Binding-site contacts:
Ligand atom C1 contacts residue ASP465 of chain 1.B at 4.1 Å.
Ligand atom N2 contacts residue ASN489 of chain 1.B at 2.7 Å (h-bond).
Ligand atom O7 contacts residue ASN489 of chain 1.B at 3.5 Å (h-bond).
Ligand atom N2 contacts residue LYS454 of chain 1.B at 4.2 Å.
Ligand atom C1 contacts residue SER467 of chain 1.B at 4.1 Å.
Ligand atom C8 contacts residue CYS457 of chain 1.B at 3.8 Å (hydrophobic).
Ligand atom C7 contacts residue ASP514 of chain 1.B at 3.8 Å.
Ligand atom C8 contacts residue TYR512 of chain 1.B at 3.7 Å (hydrophobic).
Ligand atom C1 contacts residue ASN489 of chain 1.B at 1.4 Å.
Ligand atom O6 contacts residue SER404 of chain 1.B at 3.9 Å.
Ligand atom O7 contacts residue LYS454 of chain 1.B at 3.1 Å (salt-bridge).
Ligand atom O7 contacts residue ILE453 of chain 1.B at 4.0 Å.
Ligand atom C7 contacts residue LYS454 of chain 1.B at 3.7 Å.
Ligand atom C5 contacts residue ASN489 of chain 1.B at 3.6 Å.
Ligand atom C1 contacts residue ASP514 of chain 1.B at 3.9 Å.
Ligand atom C5 contacts residue ARG450 of chain 1.B at 4.2 Å.
Ligand atom C6 contacts residue SER467 of chain 1.B at 3.8 Å.
Ligand atom N2 contacts residue ASP514 of chain 1.B at 3.0 Å (salt-bridge).
Ligand atom O3 contacts residue LYS454 of chain 1.B at 3.6 Å.
Ligand atom O5 contacts residue ASN489 of chain 1.B at 2.4 Å (h-bond).
Ligand atom C3 contacts residue ASN489 of chain 1.B at 3.6 Å.
Ligand atom C8 contacts residue LYS454 of chain 1.B at 3.8 Å.
Ligand atom C3 contacts residue ASP514 of chain 1.B at 4.0 Å.
Ligand atom C8 contacts residue ASP514 of chain 1.B at 3.8 Å.
Ligand atom C8 contacts residue LEU468 of chain 1.B at 4.2 Å (hydrophobic).
Ligand atom O5 contacts residue ASP465 of chain 1.B at 4.0 Å.
Ligand atom C1 contacts residue SER491 of chain 1.B at 4.2 Å.
Ligand atom C6 contacts residue LEU468 of chain 1.B at 3.8 Å (hydrophobic).
Ligand atom C5 contacts residue SER467 of chain 1.B at 4.0 Å.
Ligand atom O6 contacts residue SER467 of chain 1.B at 3.3 Å (h-bond).
Ligand atom O6 contacts residue LEU468 of chain 1.B at 3.5 Å.
Ligand atom O2 contacts residue ARG450 of chain 1.B at 3.7 Å.
Ligand atom C5 contacts residue SER491 of chain 1.B at 4.2 Å.
Ligand atom C4 contacts residue ASN489 of chain 1.B at 4.1 Å.
Ligand atom C2 contacts residue ASN489 of chain 1.B at 2.3 Å.
Ligand atom O5 contacts residue SER467 of chain 1.B at 3.1 Å (h-bond).
Ligand atom O5 contacts residue SER491 of chain 1.B at 4.2 Å.
Ligand atom C2 contacts residue ASP514 of chain 1.B at 3.9 Å.
Ligand atom C7 contacts residue ASN489 of chain 1.B at 3.2 Å.
Ligand atom C6 contacts residue ARG450 of chain 1.B at 3.8 Å.

Sequence of chain 1.B:
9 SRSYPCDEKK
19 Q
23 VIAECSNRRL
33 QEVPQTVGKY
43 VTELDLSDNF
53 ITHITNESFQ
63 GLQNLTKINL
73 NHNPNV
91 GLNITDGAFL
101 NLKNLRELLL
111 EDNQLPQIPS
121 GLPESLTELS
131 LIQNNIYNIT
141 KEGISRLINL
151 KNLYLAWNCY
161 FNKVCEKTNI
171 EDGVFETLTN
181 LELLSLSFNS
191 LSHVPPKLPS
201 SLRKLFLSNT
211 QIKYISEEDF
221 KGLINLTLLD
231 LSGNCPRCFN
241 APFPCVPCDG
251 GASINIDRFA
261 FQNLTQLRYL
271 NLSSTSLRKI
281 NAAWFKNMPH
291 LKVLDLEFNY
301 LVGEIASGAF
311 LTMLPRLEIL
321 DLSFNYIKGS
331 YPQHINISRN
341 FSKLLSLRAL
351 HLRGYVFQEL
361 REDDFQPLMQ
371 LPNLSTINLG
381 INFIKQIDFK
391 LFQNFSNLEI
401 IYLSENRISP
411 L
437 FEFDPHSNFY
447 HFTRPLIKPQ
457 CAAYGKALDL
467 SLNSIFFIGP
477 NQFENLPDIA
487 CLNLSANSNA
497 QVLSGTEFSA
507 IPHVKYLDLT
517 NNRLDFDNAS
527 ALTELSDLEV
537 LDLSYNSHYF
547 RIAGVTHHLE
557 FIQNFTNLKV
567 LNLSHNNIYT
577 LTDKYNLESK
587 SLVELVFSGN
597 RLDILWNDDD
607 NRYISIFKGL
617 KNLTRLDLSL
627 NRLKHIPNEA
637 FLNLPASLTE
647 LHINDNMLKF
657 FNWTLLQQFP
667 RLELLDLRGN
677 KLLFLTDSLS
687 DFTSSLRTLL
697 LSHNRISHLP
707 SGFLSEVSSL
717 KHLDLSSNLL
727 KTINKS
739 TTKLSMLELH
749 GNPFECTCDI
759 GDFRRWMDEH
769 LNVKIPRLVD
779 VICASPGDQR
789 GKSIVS

A protein and the small-molecule ligand that binds it are described below.
Small molecule (SMILES): CC(=O)N[C@H]1[C@H](O[C@H]2[C@H](O)[C@@H](NC(C)=O)CO[C@@H]2CO)O[C@H](CO)[C@@H](O[C@@H]2O[C@H](CO)[C@@H](O)[C@H](O)[C@@H]2O)[C@@H]1O